Sequence of chain 1.A:
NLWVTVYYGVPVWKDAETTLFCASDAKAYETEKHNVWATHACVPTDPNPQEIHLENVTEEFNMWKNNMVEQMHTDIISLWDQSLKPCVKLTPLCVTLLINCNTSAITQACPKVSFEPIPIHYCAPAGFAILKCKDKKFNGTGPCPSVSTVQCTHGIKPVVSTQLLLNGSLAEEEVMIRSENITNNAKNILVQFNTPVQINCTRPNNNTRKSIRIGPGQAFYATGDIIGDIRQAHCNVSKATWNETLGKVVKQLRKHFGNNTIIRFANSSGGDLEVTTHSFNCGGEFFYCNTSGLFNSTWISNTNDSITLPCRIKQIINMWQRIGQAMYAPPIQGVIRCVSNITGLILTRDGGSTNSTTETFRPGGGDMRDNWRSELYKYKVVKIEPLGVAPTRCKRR

Binding-site contacts:
Ligand atom C8 contacts residue SER357 of chain 1.A at 4.4 Å.
Ligand atom C5 contacts residue ASN361 of chain 1.A at 3.7 Å.
Ligand atom O7 contacts residue GLY358 of chain 1.A at 4.3 Å.
Ligand atom C8 contacts residue NAG1 of chain 1.N at 3.6 Å.
Ligand atom O5 contacts residue ASN361 of chain 1.A at 2.4 Å (h-bond).
Ligand atom N2 contacts residue ASN361 of chain 1.A at 2.9 Å (h-bond).
Ligand atom C2 contacts residue ASN361 of chain 1.A at 2.4 Å.
Ligand atom C1 contacts residue ASN361 of chain 1.A at 1.4 Å.
Ligand atom C8 contacts residue GLY358 of chain 1.A at 3.9 Å.
Ligand atom C7 contacts residue ASN361 of chain 1.A at 3.2 Å.
Ligand atom C4 contacts residue ASN361 of chain 1.A at 4.2 Å.
Ligand atom C8 contacts residue ASN361 of chain 1.A at 4.4 Å.
Ligand atom C7 contacts residue GLY358 of chain 1.A at 4.5 Å.
Ligand atom C3 contacts residue ASN361 of chain 1.A at 3.8 Å.
Ligand atom O6 contacts residue ASN361 of chain 1.A at 4.5 Å.
Ligand atom O7 contacts residue ASN361 of chain 1.A at 3.1 Å (h-bond).

This small molecule binds to this protein.
Small molecule (SMILES): CC(=O)N[C@H]1[C@H](O[C@H]2[C@H](O)[C@@H](NC(C)=O)CO[C@@H]2CO)O[C@H](CO)[C@@H](O)[C@@H]1O